Binding-site contacts:
Ligand atom C2' contacts residue SER109 of chain 1.A at 3.6 Å.
Ligand atom PG contacts residue ARG148 of chain 1.A at 3.6 Å.
Ligand atom C6 contacts residue ALA54 of chain 1.A at 3.4 Å (hydrophobic).
Ligand atom PB contacts residue ARG148 of chain 1.A at 3.6 Å.
Ligand atom O2G contacts residue LYS151 of chain 1.A at 3.5 Å.
Ligand atom O1A contacts residue VAL41 of chain 1.A at 3.5 Å.
Ligand atom O2' contacts residue SER109 of chain 1.A at 2.8 Å (h-bond).
Ligand atom O1A contacts residue GLY36 of chain 1.A at 3.4 Å.
Ligand atom N3B contacts residue ARG148 of chain 1.A at 3.7 Å.
Ligand atom O3G contacts residue LYS151 of chain 1.A at 2.6 Å (salt-bridge).
Ligand atom O2A contacts residue ARG148 of chain 1.A at 2.4 Å (salt-bridge).
Ligand atom C2 contacts residue MET105 of chain 1.A at 3.3 Å (hydrophobic).
Ligand atom N6 contacts residue ALA54 of chain 1.A at 3.4 Å.
Ligand atom N6 contacts residue GLU103 of chain 1.A at 2.7 Å (salt-bridge).
Ligand atom N1 contacts residue MET105 of chain 1.A at 3.0 Å (h-bond).
Ligand atom O2B contacts residue SER153 of chain 1.A at 3.4 Å (h-bond).
Ligand atom C6 contacts residue GLU103 of chain 1.A at 3.7 Å.
Ligand atom O3' contacts residue SER153 of chain 1.A at 3.2 Å (h-bond).
Ligand atom C5 contacts residue LEU156 of chain 1.A at 3.5 Å (hydrophobic).
Ligand atom O3' contacts residue SER109 of chain 1.A at 3.3 Å (h-bond).
Ligand atom O4' contacts residue VAL41 of chain 1.A at 3.7 Å.
Ligand atom O1G contacts residue ARG148 of chain 1.A at 3.7 Å.
Ligand atom C2 contacts residue LEU33 of chain 1.A at 3.6 Å (hydrophobic).
Ligand atom N7 contacts residue MET102 of chain 1.A at 3.5 Å.
Ligand atom N3 contacts residue LEU33 of chain 1.A at 3.7 Å.
Ligand atom O3G contacts residue ASN37 of chain 1.A at 3.5 Å.
Ligand atom O2G contacts residue ASN154 of chain 1.A at 3.0 Å (h-bond).
Ligand atom O2' contacts residue GLN112 of chain 1.A at 3.3 Å (h-bond).
Ligand atom N3B contacts residue ASN37 of chain 1.A at 3.4 Å.
Ligand atom PG contacts residue LYS151 of chain 1.A at 3.7 Å.
Ligand atom O2G contacts residue ARG148 of chain 1.A at 2.7 Å (salt-bridge).
Ligand atom C6 contacts residue LEU156 of chain 1.A at 3.5 Å (hydrophobic).
Ligand atom O4' contacts residue GLY34 of chain 1.A at 3.6 Å.
Ligand atom O1B contacts residue ASN154 of chain 1.A at 2.5 Å (h-bond).
Ligand atom O2A contacts residue LYS56 of chain 1.A at 3.5 Å (salt-bridge).
Ligand atom O1A contacts residue LYS56 of chain 1.A at 3.4 Å (salt-bridge).
Ligand atom PA contacts residue ARG148 of chain 1.A at 3.7 Å.
Ligand atom O1B contacts residue ARG148 of chain 1.A at 2.6 Å (salt-bridge).
Ligand atom O3A contacts residue ASN37 of chain 1.A at 3.7 Å.
Ligand atom O3A contacts residue GLY36 of chain 1.A at 3.1 Å.

This small molecule binds to this protein.
Small molecule (SMILES): Nc1ncnc2c1ncn2[C@@H]1O[C@H](CO[P](=O)(O)O[P](=O)(O)NP(=O)(O)O)[C@@H](O)[C@H]1O

Sequence of chain 1.A:
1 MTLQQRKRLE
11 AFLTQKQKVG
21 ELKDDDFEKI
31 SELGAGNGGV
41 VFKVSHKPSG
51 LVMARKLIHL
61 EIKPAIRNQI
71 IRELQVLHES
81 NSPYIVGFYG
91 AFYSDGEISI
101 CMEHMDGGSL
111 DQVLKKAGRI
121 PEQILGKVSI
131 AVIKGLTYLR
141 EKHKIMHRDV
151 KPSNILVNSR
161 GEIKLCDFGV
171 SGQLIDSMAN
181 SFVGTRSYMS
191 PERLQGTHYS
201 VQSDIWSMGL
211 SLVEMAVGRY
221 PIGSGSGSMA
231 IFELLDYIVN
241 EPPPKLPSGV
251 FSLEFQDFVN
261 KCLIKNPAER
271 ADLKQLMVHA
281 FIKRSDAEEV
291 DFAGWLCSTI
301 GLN